Sequence of chain 59.A:
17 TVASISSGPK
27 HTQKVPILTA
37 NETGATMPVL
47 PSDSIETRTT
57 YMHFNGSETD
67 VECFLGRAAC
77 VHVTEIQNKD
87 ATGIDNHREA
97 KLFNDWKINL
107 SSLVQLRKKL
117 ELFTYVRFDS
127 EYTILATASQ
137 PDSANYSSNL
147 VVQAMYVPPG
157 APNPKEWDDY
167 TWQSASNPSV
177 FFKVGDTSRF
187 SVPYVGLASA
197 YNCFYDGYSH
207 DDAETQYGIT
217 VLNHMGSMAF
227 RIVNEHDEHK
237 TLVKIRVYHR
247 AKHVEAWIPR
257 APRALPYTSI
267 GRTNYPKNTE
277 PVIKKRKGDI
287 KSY

Sequence of chain 59.C:
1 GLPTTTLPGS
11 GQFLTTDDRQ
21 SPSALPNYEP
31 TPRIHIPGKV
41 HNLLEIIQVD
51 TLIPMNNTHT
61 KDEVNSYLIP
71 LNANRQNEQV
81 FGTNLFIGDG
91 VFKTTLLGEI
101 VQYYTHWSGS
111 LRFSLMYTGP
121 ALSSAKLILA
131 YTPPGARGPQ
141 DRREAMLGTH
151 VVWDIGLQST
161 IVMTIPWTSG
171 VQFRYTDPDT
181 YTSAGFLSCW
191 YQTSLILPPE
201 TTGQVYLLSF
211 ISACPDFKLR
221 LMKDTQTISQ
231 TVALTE

The protein below binds the small molecule below.
Small molecule (SMILES): Cc1cc(CCCCCOc2ccc(C3=NCCO3)cc2Cl)on1

Sequence of chain 60.C:
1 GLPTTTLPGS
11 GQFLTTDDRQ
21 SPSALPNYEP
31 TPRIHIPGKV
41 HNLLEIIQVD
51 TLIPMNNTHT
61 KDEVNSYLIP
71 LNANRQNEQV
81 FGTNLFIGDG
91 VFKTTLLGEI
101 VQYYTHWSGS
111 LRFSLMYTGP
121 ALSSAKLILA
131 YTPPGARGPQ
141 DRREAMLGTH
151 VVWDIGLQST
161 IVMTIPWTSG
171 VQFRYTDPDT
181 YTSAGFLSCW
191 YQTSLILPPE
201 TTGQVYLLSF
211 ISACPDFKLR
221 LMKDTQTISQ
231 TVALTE

Binding-site contacts:
Ligand atom C5 contacts residue LEU106 of chain 59.A at 3.7 Å (hydrophobic).
Ligand atom C4B contacts residue PHE186 of chain 59.A at 3.4 Å (hydrophobic).
Ligand atom N2 contacts residue ASN219 of chain 59.A at 3.6 Å.
Ligand atom C5C contacts residue VAL191 of chain 59.A at 3.9 Å (hydrophobic).
Ligand atom C2C contacts residue TYR197 of chain 59.A at 3.8 Å (hydrophobic).
Ligand atom C5A contacts residue PHE186 of chain 59.A at 3.4 Å (hydrophobic).
Ligand atom C6B contacts residue TYR128 of chain 59.A at 3.8 Å (hydrophobic).
Ligand atom C5A contacts residue MET224 of chain 59.A at 3.5 Å (hydrophobic).
Ligand atom C5C contacts residue TYR152 of chain 59.A at 3.9 Å (hydrophobic).
Ligand atom O1A contacts residue PHE186 of chain 59.A at 2.8 Å.
Ligand atom N3A contacts residue ALA24 of chain 59.C at 3.6 Å.
Ligand atom C5C contacts residue VAL188 of chain 59.A at 3.9 Å (hydrophobic).
Ligand atom C2B contacts residue VAL188 of chain 59.A at 3.7 Å (hydrophobic).
Ligand atom C2A contacts residue MET224 of chain 59.A at 3.4 Å (hydrophobic).
Ligand atom C4A contacts residue PRO174 of chain 59.A at 3.3 Å (hydrophobic).
Ligand atom C5A contacts residue ALA150 of chain 59.A at 3.9 Å (hydrophobic).
Ligand atom C2B contacts residue TYR152 of chain 59.A at 3.8 Å (hydrophobic).
Ligand atom N3A contacts residue PHE186 of chain 59.A at 3.9 Å.
Ligand atom C5B contacts residue PHE186 of chain 59.A at 3.5 Å (hydrophobic).
Ligand atom C4B contacts residue MET224 of chain 59.A at 3.8 Å (hydrophobic).
Ligand atom CL1 contacts residue TYR128 of chain 59.A at 3.3 Å.
Ligand atom N3A contacts residue PRO174 of chain 59.A at 3.7 Å.
Ligand atom C1C contacts residue TYR128 of chain 59.A at 3.7 Å (hydrophobic).
Ligand atom CL1 contacts residue ILE104 of chain 59.A at 3.5 Å.
Ligand atom O1B contacts residue ILE104 of chain 59.A at 3.8 Å.
Ligand atom C4B contacts residue TYR152 of chain 59.A at 3.8 Å (hydrophobic).
Ligand atom C2A contacts residue PHE186 of chain 59.A at 3.2 Å (hydrophobic).
Ligand atom C2C contacts residue TYR128 of chain 59.A at 3.8 Å (hydrophobic).
Ligand atom O1A contacts residue MET224 of chain 59.A at 2.8 Å.
Ligand atom C5A contacts residue VAL176 of chain 59.A at 3.2 Å (hydrophobic).
Ligand atom C3B contacts residue TYR152 of chain 59.A at 3.7 Å (hydrophobic).
Ligand atom C4C contacts residue VAL188 of chain 59.A at 3.9 Å (hydrophobic).
Ligand atom C4C contacts residue VAL191 of chain 59.A at 3.5 Å (hydrophobic).
Ligand atom C3C contacts residue TYR128 of chain 59.A at 3.4 Å (hydrophobic).
Ligand atom C1B contacts residue VAL188 of chain 59.A at 3.9 Å (hydrophobic).
Ligand atom C4 contacts residue LEU106 of chain 59.A at 3.6 Å (hydrophobic).
Ligand atom C5B contacts residue MET224 of chain 59.A at 3.5 Å (hydrophobic).
Ligand atom C31 contacts residue TYR197 of chain 59.A at 3.9 Å (hydrophobic).
Ligand atom C1C contacts residue LEU106 of chain 59.A at 3.5 Å (hydrophobic).
Ligand atom O1 contacts residue MET221 of chain 59.A at 3.2 Å (h-bond).